Binding-site contacts:
Ligand atom C4 contacts residue ASN353 of chain 1.G at 4.4 Å.
Ligand atom C3 contacts residue ASN353 of chain 1.G at 3.9 Å.
Ligand atom C8 contacts residue THR339 of chain 1.G at 3.2 Å.
Ligand atom C8 contacts residue ASN353 of chain 1.G at 4.5 Å.
Ligand atom C5 contacts residue ASN353 of chain 1.G at 3.8 Å.
Ligand atom C1 contacts residue ASN353 of chain 1.G at 1.5 Å.
Ligand atom C2 contacts residue ASN353 of chain 1.G at 2.6 Å.
Ligand atom C7 contacts residue ASN353 of chain 1.G at 3.4 Å.
Ligand atom O7 contacts residue NAG1 of chain 1.MA at 3.3 Å.
Ligand atom C5 contacts residue SER355 of chain 1.G at 4.0 Å.
Ligand atom C3 contacts residue GLN330 of chain 1.G at 3.8 Å.
Ligand atom C1 contacts residue SER355 of chain 1.G at 4.1 Å.
Ligand atom C8 contacts residue THR340 of chain 1.G at 3.6 Å.
Ligand atom C6 contacts residue SER355 of chain 1.G at 4.3 Å.
Ligand atom O3 contacts residue GLN330 of chain 1.G at 4.3 Å.
Ligand atom O5 contacts residue GLN330 of chain 1.G at 4.2 Å.
Ligand atom C1 contacts residue GLN330 of chain 1.G at 4.2 Å.
Ligand atom C5 contacts residue GLN330 of chain 1.G at 3.8 Å.
Ligand atom C4 contacts residue GLN330 of chain 1.G at 4.1 Å.
Ligand atom C6 contacts residue NAG1 of chain 1.MA at 4.2 Å.
Ligand atom O4 contacts residue GLN330 of chain 1.G at 3.3 Å (h-bond).
Ligand atom C7 contacts residue NAG1 of chain 1.MA at 3.9 Å.
Ligand atom O7 contacts residue ASN353 of chain 1.G at 3.3 Å (h-bond).
Ligand atom N2 contacts residue ASN353 of chain 1.G at 3.0 Å (h-bond).
Ligand atom O7 contacts residue ARG385 of chain 1.G at 4.0 Å.
Ligand atom O5 contacts residue ASN353 of chain 1.G at 2.4 Å (h-bond).
Ligand atom C7 contacts residue THR340 of chain 1.G at 4.5 Å.
Ligand atom C8 contacts residue NAG1 of chain 1.MA at 3.6 Å.
Ligand atom O5 contacts residue SER355 of chain 1.G at 3.8 Å.

This protein binds this small molecule.
Small molecule (SMILES): CC(=O)N[C@H]1[C@H](O[C@H]2[C@H](O)[C@@H](NC(C)=O)CO[C@@H]2CO)O[C@H](CO)[C@@H](O)[C@@H]1O

Sequence of chain 1.G:
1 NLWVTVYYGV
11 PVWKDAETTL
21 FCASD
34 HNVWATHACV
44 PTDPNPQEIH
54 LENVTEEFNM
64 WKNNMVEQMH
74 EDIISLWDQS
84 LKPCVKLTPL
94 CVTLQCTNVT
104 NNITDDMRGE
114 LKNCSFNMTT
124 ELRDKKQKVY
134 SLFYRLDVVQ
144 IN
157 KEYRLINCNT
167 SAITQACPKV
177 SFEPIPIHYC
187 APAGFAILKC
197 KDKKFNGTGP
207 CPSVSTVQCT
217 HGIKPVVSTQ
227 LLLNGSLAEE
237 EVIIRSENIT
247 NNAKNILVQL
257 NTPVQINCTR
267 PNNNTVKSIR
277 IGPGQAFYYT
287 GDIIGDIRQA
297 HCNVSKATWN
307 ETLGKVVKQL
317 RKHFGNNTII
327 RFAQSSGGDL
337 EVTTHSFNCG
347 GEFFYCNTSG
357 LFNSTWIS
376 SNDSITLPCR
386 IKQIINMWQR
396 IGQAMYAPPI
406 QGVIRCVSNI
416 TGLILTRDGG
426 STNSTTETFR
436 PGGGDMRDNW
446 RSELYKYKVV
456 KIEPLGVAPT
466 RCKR